Binding-site contacts:
Ligand atom NC contacts residue MET57 of chain 1.O at 3.0 Å (h-bond).
Ligand atom O1D contacts residue HIS28 of chain 1.O at 3.0 Å.
Ligand atom O2A contacts residue ARG20 of chain 1.O at 2.7 Å (salt-bridge).
Ligand atom CMB contacts residue GLU61 of chain 1.O at 3.4 Å.
Ligand atom O1B contacts residue LYS50 of chain 1.P at 2.8 Å (salt-bridge).
Ligand atom C1D contacts residue MET57 of chain 1.O at 3.4 Å (hydrophobic).
Ligand atom NB contacts residue MET57 of chain 1.P at 2.5 Å (h-bond).
Ligand atom NB contacts residue MET57 of chain 1.O at 3.3 Å (h-bond).
Ligand atom CGA contacts residue TYR35 of chain 1.P at 3.3 Å (hydrophobic).
Ligand atom C1B contacts residue MET57 of chain 1.P at 3.3 Å (hydrophobic).
Ligand atom FE contacts residue MET57 of chain 1.P at 2.4 Å.
Ligand atom CBB contacts residue SER168 of chain 1.P at 3.4 Å.
Ligand atom ND contacts residue MET57 of chain 1.O at 3.1 Å.
Ligand atom CGC contacts residue SER168 of chain 1.P at 3.1 Å.
Ligand atom O1C contacts residue LYS169 of chain 1.P at 3.2 Å (salt-bridge).
Ligand atom O2C contacts residue LYS169 of chain 1.P at 3.1 Å (salt-bridge).
Ligand atom CMD contacts residue GLU61 of chain 1.P at 3.5 Å.
Ligand atom NC contacts residue MET57 of chain 1.P at 3.2 Å (h-bond).
Ligand atom O2D contacts residue ARG20 of chain 1.P at 2.8 Å (salt-bridge).
Ligand atom C1D contacts residue MET57 of chain 1.P at 3.3 Å (hydrophobic).
Ligand atom CBD contacts residue MET31 of chain 1.O at 3.5 Å (hydrophobic).
Ligand atom O2B contacts residue SER168 of chain 1.P at 2.5 Å (h-bond).
Ligand atom C1B contacts residue MET57 of chain 1.O at 3.5 Å (hydrophobic).
Ligand atom O1D contacts residue ARG20 of chain 1.P at 3.1 Å (salt-bridge).
Ligand atom CGB contacts residue SER168 of chain 1.P at 3.4 Å.
Ligand atom O2C contacts residue SER168 of chain 1.P at 2.0 Å.
Ligand atom CHD contacts residue MET57 of chain 1.P at 3.5 Å (hydrophobic).
Ligand atom CGD contacts residue ARG20 of chain 1.P at 3.3 Å.
Ligand atom CHB contacts residue MET57 of chain 1.P at 3.3 Å (hydrophobic).
Ligand atom O1A contacts residue ARG20 of chain 1.O at 2.8 Å (salt-bridge).
Ligand atom CGA contacts residue ARG20 of chain 1.O at 3.3 Å.
Ligand atom NA contacts residue MET57 of chain 1.P at 3.5 Å (h-bond).
Ligand atom O2D contacts residue TYR35 of chain 1.O at 2.8 Å (h-bond).
Ligand atom C4A contacts residue MET57 of chain 1.P at 3.4 Å (hydrophobic).
Ligand atom O1A contacts residue TYR35 of chain 1.P at 2.4 Å (h-bond).
Ligand atom ND contacts residue MET57 of chain 1.P at 3.1 Å (h-bond).
Ligand atom CMD contacts residue MET57 of chain 1.P at 3.5 Å (hydrophobic).
Ligand atom NA contacts residue MET57 of chain 1.O at 3.2 Å (h-bond).
Ligand atom C4D contacts residue MET57 of chain 1.O at 3.5 Å (hydrophobic).
Ligand atom FE contacts residue MET57 of chain 1.O at 2.4 Å.

Sequence of chain 1.O:
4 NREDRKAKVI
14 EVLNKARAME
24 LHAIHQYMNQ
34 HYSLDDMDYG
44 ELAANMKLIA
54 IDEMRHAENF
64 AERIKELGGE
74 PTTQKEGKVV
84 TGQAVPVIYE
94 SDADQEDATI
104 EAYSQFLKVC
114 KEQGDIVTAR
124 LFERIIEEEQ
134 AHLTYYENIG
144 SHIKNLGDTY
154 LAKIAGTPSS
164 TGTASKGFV

The protein below binds the small molecule below.
Small molecule (SMILES): CC1=C(CCC(=O)O)C2=Cc3c(CCC(=O)O)c(C)c4n3[Fe@]35n6c(c(C)c(CCC(=O)O)c6=CC1=[N+]23)=CC1=[N+]5C(=C4)C(C)=C1CCC(=O)O

Sequence of chain 1.P:
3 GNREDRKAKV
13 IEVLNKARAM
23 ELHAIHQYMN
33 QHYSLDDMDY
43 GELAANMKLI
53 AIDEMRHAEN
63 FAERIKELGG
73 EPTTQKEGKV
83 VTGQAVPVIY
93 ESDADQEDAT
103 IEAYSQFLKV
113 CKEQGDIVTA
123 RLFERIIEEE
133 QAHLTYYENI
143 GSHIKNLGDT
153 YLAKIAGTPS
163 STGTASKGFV